Sequence of chain 1.A:
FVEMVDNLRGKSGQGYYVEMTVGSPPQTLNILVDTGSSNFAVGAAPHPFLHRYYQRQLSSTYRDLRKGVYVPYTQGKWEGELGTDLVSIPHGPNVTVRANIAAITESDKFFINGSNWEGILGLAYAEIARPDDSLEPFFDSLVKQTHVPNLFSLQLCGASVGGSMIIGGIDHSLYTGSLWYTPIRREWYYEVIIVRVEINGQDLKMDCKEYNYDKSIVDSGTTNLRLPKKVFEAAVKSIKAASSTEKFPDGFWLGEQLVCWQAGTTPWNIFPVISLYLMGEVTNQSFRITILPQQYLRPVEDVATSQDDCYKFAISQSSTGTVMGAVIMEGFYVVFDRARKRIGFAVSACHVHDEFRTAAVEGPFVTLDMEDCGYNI

A protein and the small-molecule ligand that binds it are described below.
Small molecule (SMILES): COc1cccc(-c2cccc([C@]3(C)CC(=O)N(C)C(N)=N3)c2)c1

Sequence of chain 2.A:
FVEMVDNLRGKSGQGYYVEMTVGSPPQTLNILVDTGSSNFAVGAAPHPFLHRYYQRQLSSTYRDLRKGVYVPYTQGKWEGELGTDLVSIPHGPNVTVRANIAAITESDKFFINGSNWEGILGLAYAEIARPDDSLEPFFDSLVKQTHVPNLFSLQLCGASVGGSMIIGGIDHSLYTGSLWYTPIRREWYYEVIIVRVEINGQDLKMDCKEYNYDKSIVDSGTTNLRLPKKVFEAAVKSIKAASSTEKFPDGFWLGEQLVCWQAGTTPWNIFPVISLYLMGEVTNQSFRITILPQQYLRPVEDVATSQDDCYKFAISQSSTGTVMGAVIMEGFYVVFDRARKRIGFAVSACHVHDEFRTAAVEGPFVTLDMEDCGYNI

Binding-site contacts:
Ligand atom C4 contacts residue GLY76 of chain 1.A at 3.4 Å.
Ligand atom C12 contacts residue PHE171 of chain 1.A at 3.7 Å (hydrophobic).
Ligand atom C4 contacts residue GLY74 of chain 1.A at 3.5 Å.
Ligand atom C14 contacts residue ASP95 of chain 1.A at 3.5 Å.
Ligand atom C23 contacts residue GLY293 of chain 1.A at 3.8 Å.
Ligand atom C5 contacts residue GLN136 of chain 2.A at 3.9 Å.
Ligand atom C1 contacts residue GLY76 of chain 1.A at 3.2 Å.
Ligand atom C26 contacts residue LEU93 of chain 1.A at 4.0 Å (hydrophobic).
Ligand atom O2 contacts residue GLY76 of chain 1.A at 3.2 Å.
Ligand atom N24 contacts residue ASP291 of chain 1.A at 2.6 Å (salt-bridge).
Ligand atom C8 contacts residue GLY293 of chain 1.A at 2.9 Å.
Ligand atom N24 contacts residue ASP95 of chain 1.A at 2.8 Å (salt-bridge).
Ligand atom C3 contacts residue GLY76 of chain 1.A at 3.6 Å.
Ligand atom O2 contacts residue GLY293 of chain 1.A at 3.5 Å (h-bond).
Ligand atom C15 contacts residue ILE181 of chain 1.A at 3.4 Å (hydrophobic).
Ligand atom C1 contacts residue SER292 of chain 1.A at 3.6 Å.
Ligand atom C11 contacts residue PHE171 of chain 1.A at 3.7 Å (hydrophobic).
Ligand atom C7 contacts residue GLY293 of chain 1.A at 3.6 Å.
Ligand atom C1 contacts residue THR295 of chain 1.A at 3.9 Å.
Ligand atom C4 contacts residue GLN75 of chain 1.A at 3.6 Å.
Ligand atom C18 contacts residue TYR134 of chain 1.A at 3.5 Å (hydrophobic).
Ligand atom C4 contacts residue THR295 of chain 1.A at 3.9 Å.
Ligand atom C4 contacts residue SER73 of chain 1.A at 4.0 Å.
Ligand atom C26 contacts residue GLY293 of chain 1.A at 3.5 Å.
Ligand atom C23 contacts residue ASP95 of chain 1.A at 3.6 Å.
Ligand atom N24 contacts residue GLY293 of chain 1.A at 3.9 Å.
Ligand atom O2 contacts residue SER292 of chain 1.A at 3.5 Å (h-bond).
Ligand atom C8 contacts residue LEU93 of chain 1.A at 3.8 Å (hydrophobic).
Ligand atom N24 contacts residue GLY97 of chain 1.A at 3.7 Å.
Ligand atom C15 contacts residue TYR134 of chain 1.A at 3.5 Å (hydrophobic).
Ligand atom C9 contacts residue LEU93 of chain 1.A at 4.0 Å (hydrophobic).
Ligand atom C22 contacts residue ASP291 of chain 1.A at 3.6 Å.
Ligand atom C1 contacts residue SER73 of chain 1.A at 2.9 Å.
Ligand atom C5 contacts residue GLY74 of chain 1.A at 3.5 Å.
Ligand atom C22 contacts residue THR294 of chain 1.A at 3.2 Å.
Ligand atom C15 contacts residue SER98 of chain 1.A at 4.0 Å.
Ligand atom C3 contacts residue GLY293 of chain 1.A at 3.4 Å.
Ligand atom C23 contacts residue ASP291 of chain 1.A at 3.8 Å.
Ligand atom C15 contacts residue ASP95 of chain 1.A at 3.1 Å.
Ligand atom N25 contacts residue ASP95 of chain 1.A at 2.8 Å (salt-bridge).